Binding-site contacts:
Ligand atom C6 contacts residue PRO33 of chain 1.B at 4.1 Å (hydrophobic).
Ligand atom O7 contacts residue ASN105 of chain 1.B at 3.0 Å (h-bond).
Ligand atom C2 contacts residue ASN105 of chain 1.B at 2.3 Å.
Ligand atom C7 contacts residue SER79 of chain 1.B at 4.1 Å.
Ligand atom O6 contacts residue TYR60 of chain 1.B at 3.0 Å.
Ligand atom C4 contacts residue ASN105 of chain 1.B at 4.2 Å.
Ligand atom C1 contacts residue ASN105 of chain 1.B at 1.4 Å.
Ligand atom N2 contacts residue ASN105 of chain 1.B at 2.8 Å (h-bond).
Ligand atom O5 contacts residue ASN105 of chain 1.B at 2.4 Å (h-bond).
Ligand atom O5 contacts residue THR107 of chain 1.B at 4.3 Å.
Ligand atom C5 contacts residue ASN105 of chain 1.B at 3.7 Å.
Ligand atom O5 contacts residue TYR60 of chain 1.B at 3.7 Å.
Ligand atom C7 contacts residue ASN105 of chain 1.B at 3.2 Å.
Ligand atom O6 contacts residue PRO33 of chain 1.B at 3.8 Å.
Ligand atom C2 contacts residue THR107 of chain 1.B at 4.3 Å.
Ligand atom O7 contacts residue SER79 of chain 1.B at 3.1 Å.
Ligand atom C6 contacts residue HIS106 of chain 1.B at 4.0 Å.
Ligand atom C6 contacts residue TYR60 of chain 1.B at 4.0 Å (hydrophobic).
Ligand atom C5 contacts residue HIS106 of chain 1.B at 4.4 Å.
Ligand atom C5 contacts residue TYR60 of chain 1.B at 4.0 Å (hydrophobic).
Ligand atom O5 contacts residue HIS106 of chain 1.B at 3.5 Å (h-bond).
Ligand atom C1 contacts residue HIS106 of chain 1.B at 4.4 Å.
Ligand atom C1 contacts residue TYR60 of chain 1.B at 4.2 Å (hydrophobic).
Ligand atom C3 contacts residue ASN105 of chain 1.B at 3.7 Å.

This small molecule binds to this protein.
Small molecule (SMILES): CC(=O)N[C@H]1[C@H](O[C@H]2[C@H](O)[C@@H](NC(C)=O)CO[C@@H]2CO)O[C@H](CO)[C@@H](O)[C@@H]1O

Sequence of chain 1.B:
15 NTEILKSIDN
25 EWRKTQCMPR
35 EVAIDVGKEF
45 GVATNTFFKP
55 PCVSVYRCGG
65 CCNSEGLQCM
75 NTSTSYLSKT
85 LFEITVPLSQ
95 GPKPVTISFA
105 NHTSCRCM